Binding-site contacts:
Ligand atom O3 contacts residue NAP1 of chain 1.G at 2.8 Å.
Ligand atom O2 contacts residue NAP1 of chain 1.G at 3.2 Å.
Ligand atom O3 contacts residue TYR180 of chain 1.B at 3.6 Å (h-bond).
Ligand atom C6 contacts residue LEU214 of chain 1.B at 4.2 Å (hydrophobic).
Ligand atom C12 contacts residue VAL177 of chain 1.B at 4.2 Å (hydrophobic).
Ligand atom C11 contacts residue NAP1 of chain 1.G at 3.2 Å.
Ligand atom C15 contacts residue TYR180 of chain 1.B at 3.3 Å (hydrophobic).
Ligand atom C3 contacts residue SER167 of chain 1.B at 4.3 Å.
Ligand atom C3 contacts residue ALA169 of chain 1.B at 4.3 Å (hydrophobic).
Ligand atom C3 contacts residue TYR180 of chain 1.B at 4.2 Å (hydrophobic).
Ligand atom C15 contacts residue SER167 of chain 1.B at 3.6 Å.
Ligand atom O2 contacts residue TYR180 of chain 1.B at 2.4 Å (h-bond).
Ligand atom O1 contacts residue LEU214 of chain 1.B at 3.6 Å.
Ligand atom C10 contacts residue NAP1 of chain 1.G at 3.4 Å.
Ligand atom C10 contacts residue LEU214 of chain 1.B at 4.4 Å (hydrophobic).
Ligand atom O2 contacts residue SER167 of chain 1.B at 4.0 Å.
Ligand atom C7 contacts residue TYR174 of chain 1.B at 4.4 Å (hydrophobic).
Ligand atom C5 contacts residue LEU214 of chain 1.B at 3.7 Å (hydrophobic).
Ligand atom C2 contacts residue TYR174 of chain 1.B at 4.5 Å (hydrophobic).
Ligand atom O3 contacts residue LEU212 of chain 1.B at 4.2 Å.
Ligand atom O1 contacts residue GLY213 of chain 1.B at 4.0 Å.
Ligand atom C13 contacts residue VAL177 of chain 1.B at 4.5 Å (hydrophobic).
Ligand atom C10 contacts residue ALA220 of chain 1.B at 4.2 Å (hydrophobic).
Ligand atom C15 contacts residue NAP1 of chain 1.G at 3.0 Å.
Ligand atom O1 contacts residue NAP1 of chain 1.G at 4.5 Å.
Ligand atom O3 contacts residue SER167 of chain 1.B at 2.5 Å (h-bond).
Ligand atom C2 contacts residue ALA169 of chain 1.B at 4.5 Å (hydrophobic).
Ligand atom C13 contacts residue THR121 of chain 1.B at 4.0 Å.
Ligand atom C14 contacts residue VAL177 of chain 1.B at 3.3 Å (hydrophobic).

The small molecule below binds the protein below.
Small molecule (SMILES): CC1=CC[C@@]2(C[C@@H]1O)[C@@H](C(=O)O)CC[C@H]2C(C)C

Sequence of chain 1.B:
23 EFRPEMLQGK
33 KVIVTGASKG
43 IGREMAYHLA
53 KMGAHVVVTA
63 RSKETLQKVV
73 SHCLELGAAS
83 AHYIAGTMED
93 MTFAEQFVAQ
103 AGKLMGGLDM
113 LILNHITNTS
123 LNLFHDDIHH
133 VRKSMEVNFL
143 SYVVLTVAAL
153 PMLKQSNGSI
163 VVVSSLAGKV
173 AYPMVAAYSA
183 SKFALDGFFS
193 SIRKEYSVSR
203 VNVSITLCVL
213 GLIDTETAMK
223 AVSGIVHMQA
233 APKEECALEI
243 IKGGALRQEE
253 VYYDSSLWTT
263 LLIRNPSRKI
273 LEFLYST